A protein and the small-molecule ligand that binds it are described below.
Small molecule (SMILES): CC[C@H](C)[C@H](NC(=O)[C@H](COP(=O)(O)O)NC(=O)CNC(=O)[C@H](C)N)C(=O)N1CCC[C@H]1C(=O)NCC(=O)N[C@@H](CCCN=C(N)N)C(=O)N[C@@H](C)C(=O)N[C@@H](CO)C(=O)O

Sequence of chain 1.A:
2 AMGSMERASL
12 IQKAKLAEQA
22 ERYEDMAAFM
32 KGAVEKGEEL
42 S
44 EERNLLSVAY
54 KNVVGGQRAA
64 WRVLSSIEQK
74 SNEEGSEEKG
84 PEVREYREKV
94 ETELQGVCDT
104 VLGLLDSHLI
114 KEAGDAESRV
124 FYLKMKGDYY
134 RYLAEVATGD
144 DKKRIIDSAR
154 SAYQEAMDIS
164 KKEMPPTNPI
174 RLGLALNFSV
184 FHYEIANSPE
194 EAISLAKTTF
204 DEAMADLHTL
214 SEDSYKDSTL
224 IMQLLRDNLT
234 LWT

Binding-site contacts:
Ligand atom NH2 contacts residue ASN55 of chain 1.A at 3.4 Å (h-bond).
Ligand atom O1P contacts residue ARG61 of chain 1.A at 2.9 Å (salt-bridge).
Ligand atom CG1 contacts residue LEU179 of chain 1.A at 3.7 Å (hydrophobic).
Ligand atom CA contacts residue ASN231 of chain 1.A at 3.5 Å.
Ligand atom N contacts residue GLU19 of chain 1.A at 2.7 Å (salt-bridge).
Ligand atom O contacts residue ASN231 of chain 1.A at 2.9 Å (h-bond).
Ligand atom OG contacts residue GLU19 of chain 1.A at 2.6 Å (salt-bridge).
Ligand atom CG2 contacts residue TZK1 of chain 1.D at 3.6 Å.
Ligand atom C contacts residue ASN231 of chain 1.A at 3.6 Å.
Ligand atom C contacts residue GLU19 of chain 1.A at 3.7 Å.
Ligand atom O3P contacts residue ARG134 of chain 1.A at 2.8 Å (salt-bridge).
Ligand atom O contacts residue GLU187 of chain 1.A at 3.2 Å (salt-bridge).
Ligand atom O contacts residue ASN55 of chain 1.A at 2.9 Å (h-bond).
Ligand atom O2P contacts residue ARG134 of chain 1.A at 2.8 Å (salt-bridge).
Ligand atom CG1 contacts residue GLY176 of chain 1.A at 3.7 Å.
Ligand atom C contacts residue ASN55 of chain 1.A at 3.4 Å.
Ligand atom O3P contacts residue TYR135 of chain 1.A at 2.5 Å (h-bond).
Ligand atom CA contacts residue ASN180 of chain 1.A at 3.4 Å.
Ligand atom CA contacts residue GLU19 of chain 1.A at 3.5 Å.
Ligand atom N contacts residue LEU234 of chain 1.A at 3.3 Å.
Ligand atom O2P contacts residue ARG61 of chain 1.A at 2.9 Å (salt-bridge).
Ligand atom O contacts residue VAL183 of chain 1.A at 3.6 Å.
Ligand atom N contacts residue ASN180 of chain 1.A at 2.9 Å (h-bond).
Ligand atom P contacts residue ARG61 of chain 1.A at 3.7 Å.
Ligand atom O contacts residue LYS54 of chain 1.A at 3.5 Å.
Ligand atom N contacts residue VAL51 of chain 1.A at 3.7 Å.
Ligand atom CG contacts residue ASN55 of chain 1.A at 3.6 Å.
Ligand atom N contacts residue ASN231 of chain 1.A at 2.8 Å (h-bond).
Ligand atom CB contacts residue ASN180 of chain 1.A at 3.3 Å.
Ligand atom O contacts residue VAL51 of chain 1.A at 3.6 Å.
Ligand atom NE contacts residue ASN55 of chain 1.A at 3.0 Å (h-bond).
Ligand atom CB contacts residue ASN55 of chain 1.A at 3.3 Å.
Ligand atom CA contacts residue ASN55 of chain 1.A at 3.3 Å.
Ligand atom N contacts residue LEU179 of chain 1.A at 3.6 Å.
Ligand atom O contacts residue VAL51 of chain 1.A at 3.7 Å.
Ligand atom C contacts residue ASN180 of chain 1.A at 3.6 Å.
Ligand atom CB contacts residue TRP235 of chain 1.A at 3.4 Å (hydrophobic).
Ligand atom CB contacts residue GLU187 of chain 1.A at 3.2 Å.
Ligand atom CB contacts residue GLU19 of chain 1.A at 3.2 Å.
Ligand atom NH2 contacts residue GLY59 of chain 1.A at 3.7 Å.